A small-molecule ligand and the protein it binds are described below.
Small molecule (SMILES): CC(=O)N[C@@H]1[C@@H](O)[C@H](O)[C@@H](CO)O[C@H]1O

Sequence of chain 1.A:
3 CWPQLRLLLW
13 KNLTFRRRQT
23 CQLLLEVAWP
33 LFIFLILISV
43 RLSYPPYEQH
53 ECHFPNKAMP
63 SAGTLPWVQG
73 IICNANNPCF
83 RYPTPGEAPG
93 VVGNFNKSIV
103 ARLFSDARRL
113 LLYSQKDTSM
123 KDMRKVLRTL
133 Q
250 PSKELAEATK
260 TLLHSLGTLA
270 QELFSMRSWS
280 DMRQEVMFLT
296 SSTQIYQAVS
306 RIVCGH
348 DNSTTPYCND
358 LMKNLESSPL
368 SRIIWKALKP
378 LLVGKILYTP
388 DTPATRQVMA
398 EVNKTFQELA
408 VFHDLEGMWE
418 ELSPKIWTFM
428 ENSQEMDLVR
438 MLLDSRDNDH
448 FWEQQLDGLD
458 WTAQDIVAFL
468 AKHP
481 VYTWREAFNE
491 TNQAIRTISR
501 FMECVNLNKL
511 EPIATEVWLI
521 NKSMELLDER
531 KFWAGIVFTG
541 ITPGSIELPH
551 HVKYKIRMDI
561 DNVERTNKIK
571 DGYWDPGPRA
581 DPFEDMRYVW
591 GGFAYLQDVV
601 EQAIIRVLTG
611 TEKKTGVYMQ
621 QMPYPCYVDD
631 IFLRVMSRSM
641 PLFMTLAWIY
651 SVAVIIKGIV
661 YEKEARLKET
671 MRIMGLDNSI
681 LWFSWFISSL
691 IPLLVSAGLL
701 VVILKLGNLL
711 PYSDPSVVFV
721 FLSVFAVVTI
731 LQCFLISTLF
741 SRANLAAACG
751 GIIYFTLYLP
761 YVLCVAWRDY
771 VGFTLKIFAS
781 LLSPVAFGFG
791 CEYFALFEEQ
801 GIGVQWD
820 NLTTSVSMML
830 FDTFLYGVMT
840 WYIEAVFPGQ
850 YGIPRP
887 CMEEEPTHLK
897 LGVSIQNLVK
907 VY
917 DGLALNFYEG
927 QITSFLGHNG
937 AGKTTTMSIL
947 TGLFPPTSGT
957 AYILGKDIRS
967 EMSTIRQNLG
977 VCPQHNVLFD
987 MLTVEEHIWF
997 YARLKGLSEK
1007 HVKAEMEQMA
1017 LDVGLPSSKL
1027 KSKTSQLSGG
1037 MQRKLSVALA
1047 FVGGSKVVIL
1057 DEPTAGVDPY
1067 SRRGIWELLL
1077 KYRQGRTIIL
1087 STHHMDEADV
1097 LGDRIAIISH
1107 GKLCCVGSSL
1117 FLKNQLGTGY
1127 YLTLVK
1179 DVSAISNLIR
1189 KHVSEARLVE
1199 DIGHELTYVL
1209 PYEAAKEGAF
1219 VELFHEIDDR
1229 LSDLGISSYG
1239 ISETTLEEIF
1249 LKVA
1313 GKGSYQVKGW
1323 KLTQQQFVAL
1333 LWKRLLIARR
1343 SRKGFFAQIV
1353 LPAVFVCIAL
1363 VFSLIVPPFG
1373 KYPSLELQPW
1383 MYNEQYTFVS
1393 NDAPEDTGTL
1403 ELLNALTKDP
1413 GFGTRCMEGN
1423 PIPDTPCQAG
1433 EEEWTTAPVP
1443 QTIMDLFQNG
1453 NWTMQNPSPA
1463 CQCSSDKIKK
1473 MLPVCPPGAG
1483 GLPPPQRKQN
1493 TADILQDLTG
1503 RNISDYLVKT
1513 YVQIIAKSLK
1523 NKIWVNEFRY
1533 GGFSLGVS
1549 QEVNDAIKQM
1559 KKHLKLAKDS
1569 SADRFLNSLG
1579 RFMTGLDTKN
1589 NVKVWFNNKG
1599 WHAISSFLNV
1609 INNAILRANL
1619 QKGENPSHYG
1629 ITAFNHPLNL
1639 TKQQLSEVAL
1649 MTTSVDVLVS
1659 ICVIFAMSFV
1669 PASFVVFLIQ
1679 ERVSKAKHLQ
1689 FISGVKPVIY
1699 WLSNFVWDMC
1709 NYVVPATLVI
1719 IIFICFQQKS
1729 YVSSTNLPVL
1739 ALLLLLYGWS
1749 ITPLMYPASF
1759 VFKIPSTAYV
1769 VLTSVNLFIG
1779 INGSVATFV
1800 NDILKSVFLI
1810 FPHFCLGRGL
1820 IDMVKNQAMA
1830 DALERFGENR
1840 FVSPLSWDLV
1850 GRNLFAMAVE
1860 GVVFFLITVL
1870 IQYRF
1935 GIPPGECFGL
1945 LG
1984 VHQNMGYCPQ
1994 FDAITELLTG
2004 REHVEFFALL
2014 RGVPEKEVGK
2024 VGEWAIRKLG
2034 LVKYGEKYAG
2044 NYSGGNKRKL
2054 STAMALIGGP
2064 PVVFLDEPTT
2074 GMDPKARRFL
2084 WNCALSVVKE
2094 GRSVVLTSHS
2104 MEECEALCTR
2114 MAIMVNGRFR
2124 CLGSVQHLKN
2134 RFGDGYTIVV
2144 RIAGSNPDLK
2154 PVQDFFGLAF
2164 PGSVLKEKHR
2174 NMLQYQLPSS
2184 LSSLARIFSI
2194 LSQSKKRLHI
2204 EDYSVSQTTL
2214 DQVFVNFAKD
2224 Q

Binding-site contacts:
Ligand atom C8 contacts residue ASN98 of chain 1.A at 3.9 Å.
Ligand atom N2 contacts residue ASN98 of chain 1.A at 2.9 Å (h-bond).
Ligand atom O5 contacts residue ASN98 of chain 1.A at 2.4 Å (h-bond).
Ligand atom C3 contacts residue ASN98 of chain 1.A at 3.8 Å.
Ligand atom O7 contacts residue ASN98 of chain 1.A at 4.1 Å.
Ligand atom C4 contacts residue ASN98 of chain 1.A at 4.2 Å.
Ligand atom C5 contacts residue ASN98 of chain 1.A at 3.7 Å.
Ligand atom C1 contacts residue ASN98 of chain 1.A at 1.4 Å.
Ligand atom C2 contacts residue ASN98 of chain 1.A at 2.5 Å.
Ligand atom O7 contacts residue PHE97 of chain 1.A at 4.2 Å.
Ligand atom C7 contacts residue ASN98 of chain 1.A at 3.6 Å.